Binding-site contacts:
Ligand atom O4 contacts residue ASN81 of chain 1.A at 4.4 Å.
Ligand atom C5 contacts residue ASN81 of chain 1.A at 3.1 Å.
Ligand atom C8 contacts residue ASN81 of chain 1.A at 4.4 Å.
Ligand atom C7 contacts residue ASN81 of chain 1.A at 4.1 Å.
Ligand atom C2 contacts residue ASN81 of chain 1.A at 2.5 Å.
Ligand atom C1 contacts residue ASN81 of chain 1.A at 1.4 Å.
Ligand atom N2 contacts residue LYS300 of chain 1.A at 4.4 Å.
Ligand atom O7 contacts residue LYS300 of chain 1.A at 2.8 Å.
Ligand atom C6 contacts residue ASN81 of chain 1.A at 3.1 Å.
Ligand atom C4 contacts residue ASN81 of chain 1.A at 3.2 Å.
Ligand atom N2 contacts residue ASN81 of chain 1.A at 3.2 Å (h-bond).
Ligand atom O6 contacts residue ASN81 of chain 1.A at 2.2 Å (h-bond).
Ligand atom O3 contacts residue GLY299 of chain 1.A at 4.3 Å.
Ligand atom O5 contacts residue ASN81 of chain 1.A at 2.4 Å (h-bond).
Ligand atom C8 contacts residue LYS300 of chain 1.A at 3.9 Å.
Ligand atom N2 contacts residue GLY299 of chain 1.A at 4.1 Å.
Ligand atom C3 contacts residue ASN81 of chain 1.A at 3.7 Å.
Ligand atom O3 contacts residue VAL298 of chain 1.A at 4.2 Å.
Ligand atom C7 contacts residue LYS300 of chain 1.A at 3.5 Å.

The small molecule below binds the protein below.
Small molecule (SMILES): CC(=O)N[C@@H]1[C@@H](O)[C@H](O)[C@@H](CO)O[C@H]1O

Sequence of chain 1.A:
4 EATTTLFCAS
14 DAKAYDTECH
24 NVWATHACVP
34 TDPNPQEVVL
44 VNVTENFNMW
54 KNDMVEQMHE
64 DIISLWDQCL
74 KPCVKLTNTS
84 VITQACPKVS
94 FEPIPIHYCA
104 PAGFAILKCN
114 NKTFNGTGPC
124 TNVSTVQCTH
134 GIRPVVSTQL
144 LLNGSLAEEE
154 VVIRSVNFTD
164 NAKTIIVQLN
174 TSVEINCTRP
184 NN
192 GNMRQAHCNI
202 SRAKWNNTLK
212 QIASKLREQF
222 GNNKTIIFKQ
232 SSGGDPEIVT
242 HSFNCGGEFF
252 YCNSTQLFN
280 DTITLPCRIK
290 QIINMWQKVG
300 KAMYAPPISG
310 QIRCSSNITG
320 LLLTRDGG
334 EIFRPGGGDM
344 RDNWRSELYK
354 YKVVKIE